Binding-site contacts:
Ligand atom C5 contacts residue ASP81 of chain 1.A at 3.9 Å.
Ligand atom N contacts residue THR222 of chain 1.A at 4.1 Å.
Ligand atom C5 contacts residue PHE116 of chain 1.A at 4.2 Å (hydrophobic).
Ligand atom C3 contacts residue ASP33 of chain 1.A at 3.6 Å.
Ligand atom C3 contacts residue PHE116 of chain 1.A at 4.5 Å (hydrophobic).
Ligand atom O contacts residue PHE116 of chain 1.A at 4.0 Å.
Ligand atom C contacts residue ASP81 of chain 1.A at 3.5 Å.
Ligand atom O contacts residue LEU125 of chain 1.A at 3.9 Å.
Ligand atom N contacts residue GLY221 of chain 1.A at 2.9 Å (h-bond).
Ligand atom C7 contacts residue SER115 of chain 1.A at 3.6 Å.
Ligand atom C5 contacts residue TYR79 of chain 1.A at 4.0 Å (hydrophobic).
Ligand atom C2 contacts residue LEU125 of chain 1.A at 4.2 Å (hydrophobic).
Ligand atom C7 contacts residue PHE116 of chain 1.A at 3.6 Å (hydrophobic).
Ligand atom C contacts residue PHE116 of chain 1.A at 3.8 Å (hydrophobic).
Ligand atom C1 contacts residue SER83 of chain 1.A at 4.5 Å.
Ligand atom C4 contacts residue GLY221 of chain 1.A at 3.8 Å.
Ligand atom C7 contacts residue ASP81 of chain 1.A at 4.2 Å.
Ligand atom C6 contacts residue GLY221 of chain 1.A at 3.6 Å.
Ligand atom C1 contacts residue ASP81 of chain 1.A at 4.5 Å.
Ligand atom C6 contacts residue LEU125 of chain 1.A at 4.0 Å (hydrophobic).
Ligand atom O contacts residue ILE122 of chain 1.A at 3.7 Å.
Ligand atom C7 contacts residue SER83 of chain 1.A at 4.4 Å.
Ligand atom C contacts residue SER83 of chain 1.A at 3.4 Å.
Ligand atom C1 contacts residue PHE116 of chain 1.A at 3.4 Å (hydrophobic).
Ligand atom N contacts residue ASP35 of chain 1.A at 4.0 Å.
Ligand atom C3 contacts residue GLY221 of chain 1.A at 3.8 Å.
Ligand atom O contacts residue ASP33 of chain 1.A at 2.8 Å (salt-bridge).
Ligand atom C5 contacts residue SER83 of chain 1.A at 3.7 Å.
Ligand atom C4 contacts residue LEU125 of chain 1.A at 4.1 Å (hydrophobic).
Ligand atom C3 contacts residue LEU125 of chain 1.A at 3.8 Å (hydrophobic).
Ligand atom O1 contacts residue PHE116 of chain 1.A at 3.3 Å.
Ligand atom C4 contacts residue TYR79 of chain 1.A at 4.4 Å (hydrophobic).
Ligand atom O1 contacts residue ASP119 of chain 1.A at 3.6 Å (salt-bridge).
Ligand atom C6 contacts residue TYR79 of chain 1.A at 3.7 Å (hydrophobic).
Ligand atom C2 contacts residue PHE116 of chain 1.A at 3.8 Å (hydrophobic).
Ligand atom C6 contacts residue ASP35 of chain 1.A at 3.5 Å.
Ligand atom C2 contacts residue ASP33 of chain 1.A at 3.6 Å.
Ligand atom C7 contacts residue ASP119 of chain 1.A at 3.6 Å.

Sequence of chain 1.A:
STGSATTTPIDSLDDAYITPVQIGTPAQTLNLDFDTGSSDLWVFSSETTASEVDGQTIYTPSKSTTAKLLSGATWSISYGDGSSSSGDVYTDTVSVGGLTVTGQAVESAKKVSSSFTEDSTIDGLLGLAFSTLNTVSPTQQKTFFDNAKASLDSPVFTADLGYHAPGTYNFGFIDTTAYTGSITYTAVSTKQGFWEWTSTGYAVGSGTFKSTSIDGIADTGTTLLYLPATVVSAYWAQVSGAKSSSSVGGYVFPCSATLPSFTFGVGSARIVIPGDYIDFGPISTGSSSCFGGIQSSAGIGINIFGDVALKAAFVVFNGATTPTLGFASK

A small-molecule ligand and the protein it binds are described below.
Small molecule (SMILES): COc1ccc(CN)cc1O